Binding-site contacts:
Ligand atom C28 contacts residue LEU95 of chain 2.A at 3.7 Å (hydrophobic).
Ligand atom C29 contacts residue TRP154 of chain 2.A at 3.6 Å (hydrophobic).
Ligand atom N21 contacts residue PHE130 of chain 2.A at 3.6 Å.
Ligand atom O15 contacts residue ILE88 of chain 2.A at 3.7 Å.
Ligand atom N13 contacts residue ALA47 of chain 2.A at 3.6 Å.
Ligand atom N13 contacts residue MET90 of chain 2.A at 3.7 Å.
Ligand atom O12 contacts residue VAL178 of chain 2.A at 3.5 Å.
Ligand atom C25 contacts residue ASN43 of chain 2.A at 3.7 Å.
Ligand atom O15 contacts residue LYS50 of chain 2.A at 2.8 Å (salt-bridge).
Ligand atom C24 contacts residue ASN98 of chain 2.A at 3.5 Å.
Ligand atom C3 contacts residue ASP85 of chain 2.A at 3.5 Å.
Ligand atom C6 contacts residue MET90 of chain 2.A at 3.8 Å (hydrophobic).
Ligand atom O11 contacts residue ASP85 of chain 2.A at 2.6 Å (salt-bridge).
Ligand atom N13 contacts residue GLY89 of chain 2.A at 2.8 Å (h-bond).
Ligand atom C30 contacts residue TRP154 of chain 2.A at 3.8 Å (hydrophobic).
Ligand atom N9 contacts residue MET90 of chain 2.A at 3.6 Å.
Ligand atom C14 contacts residue ALA47 of chain 2.A at 3.8 Å (hydrophobic).
Ligand atom O22 contacts residue PHE130 of chain 2.A at 3.8 Å.
Ligand atom N10 contacts residue ALA47 of chain 2.A at 3.8 Å.
Ligand atom C28 contacts residue MET90 of chain 2.A at 3.7 Å (hydrophobic).
Ligand atom C4 contacts residue ASP85 of chain 2.A at 3.4 Å.
Ligand atom O27 contacts residue ASN98 of chain 2.A at 3.2 Å.
Ligand atom O27 contacts residue MET90 of chain 2.A at 3.6 Å (h-bond).
Ligand atom C26 contacts residue MET90 of chain 2.A at 3.8 Å (hydrophobic).
Ligand atom N13 contacts residue ILE88 of chain 2.A at 3.4 Å.
Ligand atom C20 contacts residue ASN43 of chain 2.A at 3.7 Å.
Ligand atom N9 contacts residue ALA47 of chain 2.A at 3.6 Å.
Ligand atom N9 contacts residue THR176 of chain 2.A at 3.5 Å (h-bond).
Ligand atom O22 contacts residue ASN43 of chain 2.A at 2.8 Å (h-bond).
Ligand atom N9 contacts residue GLY89 of chain 2.A at 3.6 Å (h-bond).
Ligand atom C2 contacts residue ASN43 of chain 2.A at 3.7 Å.
Ligand atom O11 contacts residue ALA47 of chain 2.A at 3.1 Å.
Ligand atom F31 contacts residue MET90 of chain 2.A at 3.6 Å.
Ligand atom C23 contacts residue PHE130 of chain 2.A at 3.3 Å (hydrophobic).
Ligand atom C29 contacts residue LEU95 of chain 2.A at 3.8 Å (hydrophobic).
Ligand atom C8 contacts residue ALA47 of chain 2.A at 3.7 Å (hydrophobic).
Ligand atom O11 contacts residue THR176 of chain 2.A at 3.8 Å.
Ligand atom C26 contacts residue VAL142 of chain 2.A at 3.7 Å (hydrophobic).
Ligand atom C28 contacts residue ASN98 of chain 2.A at 3.2 Å.
Ligand atom C1 contacts residue ASN43 of chain 2.A at 3.3 Å.

Sequence of chain 2.A:
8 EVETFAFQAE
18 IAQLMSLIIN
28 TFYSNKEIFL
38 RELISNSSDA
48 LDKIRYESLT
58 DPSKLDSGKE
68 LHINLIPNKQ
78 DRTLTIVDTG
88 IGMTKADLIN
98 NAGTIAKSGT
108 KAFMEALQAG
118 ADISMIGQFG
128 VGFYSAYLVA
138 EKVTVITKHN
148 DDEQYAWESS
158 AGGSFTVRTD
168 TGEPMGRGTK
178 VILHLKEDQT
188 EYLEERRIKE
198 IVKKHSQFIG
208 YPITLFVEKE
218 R

The protein below binds the small molecule below.
Small molecule (SMILES): CN(Cc1ccco1)C(=O)c1cc(-c2n[nH]c(=O)n2-c2ccccc2F)c(O)cc1O